Sequence of chain 1.C:
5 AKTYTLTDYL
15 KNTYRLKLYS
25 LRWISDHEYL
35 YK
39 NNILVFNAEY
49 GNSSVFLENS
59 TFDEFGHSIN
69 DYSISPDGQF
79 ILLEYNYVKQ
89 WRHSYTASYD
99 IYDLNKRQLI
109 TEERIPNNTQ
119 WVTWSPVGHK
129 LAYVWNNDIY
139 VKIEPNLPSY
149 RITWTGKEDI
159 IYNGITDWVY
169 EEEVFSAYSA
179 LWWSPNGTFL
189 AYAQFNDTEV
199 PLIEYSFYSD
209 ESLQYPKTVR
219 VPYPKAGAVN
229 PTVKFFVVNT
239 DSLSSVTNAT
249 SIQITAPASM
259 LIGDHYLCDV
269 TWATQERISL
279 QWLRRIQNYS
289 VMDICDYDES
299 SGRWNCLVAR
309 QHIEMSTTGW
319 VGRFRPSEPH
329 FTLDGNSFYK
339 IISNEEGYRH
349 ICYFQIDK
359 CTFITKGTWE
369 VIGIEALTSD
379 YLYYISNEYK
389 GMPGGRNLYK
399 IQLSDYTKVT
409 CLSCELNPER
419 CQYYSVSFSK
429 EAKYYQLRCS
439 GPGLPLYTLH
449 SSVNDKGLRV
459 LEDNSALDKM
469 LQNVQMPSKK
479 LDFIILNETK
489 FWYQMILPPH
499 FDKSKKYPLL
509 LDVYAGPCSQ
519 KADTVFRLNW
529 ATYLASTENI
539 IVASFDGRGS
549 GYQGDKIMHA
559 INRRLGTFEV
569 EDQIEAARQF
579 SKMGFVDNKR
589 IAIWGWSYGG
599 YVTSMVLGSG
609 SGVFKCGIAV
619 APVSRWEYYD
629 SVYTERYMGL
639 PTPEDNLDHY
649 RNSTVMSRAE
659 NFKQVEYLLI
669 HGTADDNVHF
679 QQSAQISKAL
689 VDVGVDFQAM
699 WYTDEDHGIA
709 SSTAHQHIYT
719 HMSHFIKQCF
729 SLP

This small molecule binds to this protein.
Small molecule (SMILES): N#Cc1ccccc1Cn1c(N2CCC[C@@H](N)C2)nc2ccccc2c1=O

Binding-site contacts:
Ligand atom C16 contacts residue LYS215 of chain 1.C at 4.1 Å.
Ligand atom C5 contacts residue GLN88 of chain 1.C at 3.3 Å.
Ligand atom C7 contacts residue ARG218 of chain 1.C at 3.6 Å.
Ligand atom O17 contacts residue LYS215 of chain 1.C at 3.4 Å.
Ligand atom C14 contacts residue VAL217 of chain 1.C at 4.1 Å (hydrophobic).
Ligand atom C26 contacts residue THR216 of chain 1.C at 4.3 Å.
Ligand atom N27 contacts residue ARG218 of chain 1.C at 3.1 Å (salt-bridge).
Ligand atom C21 contacts residue LYS215 of chain 1.C at 4.0 Å.
Ligand atom C23 contacts residue LYS215 of chain 1.C at 4.0 Å.
Ligand atom C10 contacts residue VAL217 of chain 1.C at 4.0 Å (hydrophobic).
Ligand atom C8 contacts residue GLN88 of chain 1.C at 4.2 Å.
Ligand atom N27 contacts residue VAL217 of chain 1.C at 3.4 Å.
Ligand atom C3 contacts residue GLU156 of chain 1.C at 4.2 Å.
Ligand atom C13 contacts residue VAL217 of chain 1.C at 4.1 Å (hydrophobic).
Ligand atom C3 contacts residue ASP157 of chain 1.C at 3.5 Å.
Ligand atom N9 contacts residue VAL217 of chain 1.C at 4.2 Å.
Ligand atom C11 contacts residue VAL217 of chain 1.C at 4.0 Å (hydrophobic).
Ligand atom C25 contacts residue LYS215 of chain 1.C at 4.3 Å.
Ligand atom N1 contacts residue VAL219 of chain 1.C at 4.1 Å.
Ligand atom C12 contacts residue VAL217 of chain 1.C at 4.1 Å (hydrophobic).
Ligand atom N9 contacts residue GLN88 of chain 1.C at 3.3 Å (h-bond).
Ligand atom C10 contacts residue GLN88 of chain 1.C at 3.7 Å.
Ligand atom N1 contacts residue ASP157 of chain 1.C at 2.6 Å (salt-bridge).
Ligand atom C15 contacts residue VAL217 of chain 1.C at 4.0 Å (hydrophobic).
Ligand atom C2 contacts residue ARG218 of chain 1.C at 3.5 Å.
Ligand atom C24 contacts residue THR216 of chain 1.C at 3.9 Å.
Ligand atom C20 contacts residue LYS215 of chain 1.C at 4.3 Å.
Ligand atom C12 contacts residue PHE205 of chain 1.C at 4.1 Å (hydrophobic).
Ligand atom C13 contacts residue PHE205 of chain 1.C at 3.6 Å (hydrophobic).
Ligand atom N6 contacts residue GLN88 of chain 1.C at 4.2 Å.
Ligand atom C4 contacts residue GLN88 of chain 1.C at 4.2 Å.
Ligand atom C22 contacts residue LYS215 of chain 1.C at 3.7 Å.
Ligand atom N1 contacts residue ARG218 of chain 1.C at 2.5 Å (salt-bridge).
Ligand atom C2 contacts residue ASP157 of chain 1.C at 3.5 Å.
Ligand atom N27 contacts residue THR216 of chain 1.C at 4.0 Å.
Ligand atom C24 contacts residue LYS215 of chain 1.C at 4.1 Å.
Ligand atom C4 contacts residue GLU156 of chain 1.C at 3.8 Å.
Ligand atom C11 contacts residue TYR203 of chain 1.C at 4.3 Å (hydrophobic).
Ligand atom C11 contacts residue TRP89 of chain 1.C at 4.0 Å (hydrophobic).
Ligand atom C11 contacts residue GLN88 of chain 1.C at 3.5 Å.